The protein below binds the small molecule below.
Small molecule (SMILES): CC(=O)N[C@H]1[C@H](O[C@H]2[C@H](O)[C@@H](NC(C)=O)CO[C@@H]2CO)O[C@H](CO)[C@@H](O[C@@H]2O[C@H](CO)[C@@H](O)[C@H](O)[C@@H]2O)[C@@H]1O

Binding-site contacts:
Ligand atom C6 contacts residue NAG1 of chain 1.EA at 3.6 Å.
Ligand atom O5 contacts residue NAG1 of chain 1.FA at 4.0 Å.
Ligand atom O5 contacts residue NAG1 of chain 1.EA at 3.9 Å.
Ligand atom C8 contacts residue ASN424 of chain 1.G at 4.5 Å.
Ligand atom O7 contacts residue NAG2 of chain 1.FA at 4.0 Å.
Ligand atom O7 contacts residue ASN424 of chain 1.G at 3.8 Å.
Ligand atom N2 contacts residue ASN424 of chain 1.G at 2.8 Å (h-bond).
Ligand atom O6 contacts residue NAG1 of chain 1.FA at 2.7 Å (h-bond).
Ligand atom N2 contacts residue GLN423 of chain 1.G at 3.8 Å.
Ligand atom C7 contacts residue GLN423 of chain 1.G at 4.4 Å.
Ligand atom C8 contacts residue GLN423 of chain 1.G at 3.4 Å.
Ligand atom C6 contacts residue NAG1 of chain 1.FA at 3.5 Å.
Ligand atom O5 contacts residue ASN424 of chain 1.G at 2.4 Å (h-bond).
Ligand atom C7 contacts residue NAG2 of chain 1.EA at 4.4 Å.
Ligand atom C5 contacts residue NAG1 of chain 1.EA at 4.0 Å.
Ligand atom C6 contacts residue NAG2 of chain 1.FA at 3.9 Å.
Ligand atom C5 contacts residue ASN424 of chain 1.G at 3.7 Å.
Ligand atom C8 contacts residue NAG1 of chain 1.EA at 3.8 Å.
Ligand atom C7 contacts residue NAG1 of chain 1.FA at 4.3 Å.
Ligand atom C1 contacts residue ASN424 of chain 1.G at 1.4 Å.
Ligand atom C4 contacts residue ASN424 of chain 1.G at 4.2 Å.
Ligand atom O7 contacts residue NAG1 of chain 1.FA at 3.6 Å.
Ligand atom O5 contacts residue NAG2 of chain 1.FA at 4.3 Å.
Ligand atom C7 contacts residue ASN424 of chain 1.G at 3.5 Å.
Ligand atom C2 contacts residue ASN424 of chain 1.G at 2.4 Å.
Ligand atom C8 contacts residue NAG2 of chain 1.EA at 3.5 Å.
Ligand atom C1 contacts residue NAG1 of chain 1.FA at 4.1 Å.
Ligand atom O7 contacts residue NAG2 of chain 1.EA at 4.0 Å.
Ligand atom C2 contacts residue NAG1 of chain 1.FA at 4.4 Å.
Ligand atom O5 contacts residue ASN347 of chain 1.G at 3.9 Å.
Ligand atom C3 contacts residue ASN424 of chain 1.G at 3.7 Å.

Sequence of chain 1.G:
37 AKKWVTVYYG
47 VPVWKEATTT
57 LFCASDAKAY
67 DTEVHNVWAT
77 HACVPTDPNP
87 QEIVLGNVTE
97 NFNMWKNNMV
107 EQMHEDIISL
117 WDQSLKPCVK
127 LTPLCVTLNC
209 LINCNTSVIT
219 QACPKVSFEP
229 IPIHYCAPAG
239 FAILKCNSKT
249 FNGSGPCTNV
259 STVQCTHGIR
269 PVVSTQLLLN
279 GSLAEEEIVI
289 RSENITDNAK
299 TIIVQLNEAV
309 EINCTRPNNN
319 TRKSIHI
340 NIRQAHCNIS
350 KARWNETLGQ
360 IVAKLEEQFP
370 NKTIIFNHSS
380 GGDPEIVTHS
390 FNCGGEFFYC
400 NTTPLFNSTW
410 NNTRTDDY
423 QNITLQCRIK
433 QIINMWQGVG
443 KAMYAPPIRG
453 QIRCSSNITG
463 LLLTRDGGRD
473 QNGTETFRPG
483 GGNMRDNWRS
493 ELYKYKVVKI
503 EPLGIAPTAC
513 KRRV